Binding-site contacts:
Ligand atom SBB contacts residue HIS114 of chain 26.D at 4.2 Å.
Ligand atom SAG contacts residue HIS114 of chain 26.H at 4.1 Å.
Ligand atom SBG contacts residue HIS114 of chain 26.F at 3.5 Å (h-bond).
Ligand atom C6 contacts residue ASN80 of chain 26.D at 3.8 Å.
Ligand atom OAF contacts residue HIS114 of chain 26.H at 4.1 Å.
Ligand atom O5 contacts residue HIS82 of chain 26.H at 3.2 Å (h-bond).
Ligand atom OBC contacts residue HIS82 of chain 26.F at 3.2 Å (h-bond).
Ligand atom OAB contacts residue HIS114 of chain 26.H at 3.3 Å.
Ligand atom O2 contacts residue HIS82 of chain 26.F at 4.0 Å.
Ligand atom OBF contacts residue HIS82 of chain 26.F at 3.9 Å.
Ligand atom O4 contacts residue HIS114 of chain 26.D at 3.6 Å.
Ligand atom O3 contacts residue HIS114 of chain 26.D at 3.3 Å (h-bond).
Ligand atom OBA contacts residue HIS82 of chain 26.D at 4.3 Å.
Ligand atom OBF contacts residue HIS114 of chain 26.F at 3.9 Å.
Ligand atom OBA contacts residue HIS114 of chain 26.D at 3.0 Å (h-bond).
Ligand atom N2 contacts residue HIS114 of chain 26.H at 4.1 Å.
Ligand atom C1 contacts residue HIS82 of chain 26.H at 3.7 Å.
Ligand atom OBH contacts residue HIS114 of chain 26.F at 3.1 Å (h-bond).
Ligand atom C3 contacts residue HIS82 of chain 26.D at 4.3 Å.
Ligand atom OBI contacts residue HIS114 of chain 26.F at 3.0 Å (h-bond).
Ligand atom O4 contacts residue ASN80 of chain 26.D at 3.1 Å (h-bond).
Ligand atom O3 contacts residue HIS82 of chain 26.D at 3.9 Å.
Ligand atom OBC contacts residue HIS114 of chain 26.D at 4.1 Å.
Ligand atom SAG contacts residue HIS82 of chain 26.D at 3.7 Å.
Ligand atom C2 contacts residue HIS82 of chain 26.D at 4.2 Å.
Ligand atom SAG contacts residue ASN80 of chain 26.D at 4.3 Å.
Ligand atom OAF contacts residue HIS82 of chain 26.D at 3.2 Å (h-bond).
Ligand atom OAH contacts residue HIS82 of chain 26.D at 3.1 Å (h-bond).
Ligand atom O1 contacts residue HIS82 of chain 26.H at 3.6 Å.
Ligand atom C5 contacts residue HIS82 of chain 26.H at 4.0 Å.
Ligand atom O6B contacts residue ASN80 of chain 26.D at 3.0 Å (h-bond).
Ligand atom SBB contacts residue HIS82 of chain 26.F at 3.5 Å (h-bond).
Ligand atom OAH contacts residue ASN80 of chain 26.D at 3.2 Å (h-bond).
Ligand atom O1 contacts residue HIS114 of chain 26.H at 2.8 Å (h-bond).
Ligand atom OAB contacts residue ARG119 of chain 26.H at 3.5 Å.
Ligand atom C1 contacts residue HIS114 of chain 26.H at 3.5 Å.
Ligand atom OBE contacts residue HIS82 of chain 26.F at 2.9 Å (h-bond).
Ligand atom C4 contacts residue ASN80 of chain 26.D at 4.0 Å.
Ligand atom SBG contacts residue HIS82 of chain 26.F at 4.0 Å.
Ligand atom OBI contacts residue HIS82 of chain 26.F at 2.9 Å.

A small-molecule ligand and the protein it binds are described below.
Small molecule (SMILES): O=C(O)[C@@H]1O[C@H](O[C@H]2[C@@H](OS(=O)(=O)O)O[C@@H](O)[C@H](NS(=O)(=O)O)[C@H]2O)[C@@H](OS(=O)(=O)O)[C@H](O)[C@@H]1O

Sequence of chain 26.H:
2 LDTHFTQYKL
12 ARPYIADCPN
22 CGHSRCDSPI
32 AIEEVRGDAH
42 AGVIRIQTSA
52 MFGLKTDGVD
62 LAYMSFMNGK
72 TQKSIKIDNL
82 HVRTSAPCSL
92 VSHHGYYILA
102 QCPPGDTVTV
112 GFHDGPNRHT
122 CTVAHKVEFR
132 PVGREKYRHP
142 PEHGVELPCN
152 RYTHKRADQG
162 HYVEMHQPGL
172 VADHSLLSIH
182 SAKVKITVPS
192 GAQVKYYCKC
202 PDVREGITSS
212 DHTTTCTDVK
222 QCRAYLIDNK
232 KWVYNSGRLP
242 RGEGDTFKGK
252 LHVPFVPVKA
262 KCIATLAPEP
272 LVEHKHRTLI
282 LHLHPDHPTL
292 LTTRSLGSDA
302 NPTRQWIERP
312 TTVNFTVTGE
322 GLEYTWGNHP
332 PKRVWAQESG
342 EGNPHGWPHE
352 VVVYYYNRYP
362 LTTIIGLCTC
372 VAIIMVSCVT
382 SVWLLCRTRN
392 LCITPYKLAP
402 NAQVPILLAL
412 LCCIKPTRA

Sequence of chain 26.F:
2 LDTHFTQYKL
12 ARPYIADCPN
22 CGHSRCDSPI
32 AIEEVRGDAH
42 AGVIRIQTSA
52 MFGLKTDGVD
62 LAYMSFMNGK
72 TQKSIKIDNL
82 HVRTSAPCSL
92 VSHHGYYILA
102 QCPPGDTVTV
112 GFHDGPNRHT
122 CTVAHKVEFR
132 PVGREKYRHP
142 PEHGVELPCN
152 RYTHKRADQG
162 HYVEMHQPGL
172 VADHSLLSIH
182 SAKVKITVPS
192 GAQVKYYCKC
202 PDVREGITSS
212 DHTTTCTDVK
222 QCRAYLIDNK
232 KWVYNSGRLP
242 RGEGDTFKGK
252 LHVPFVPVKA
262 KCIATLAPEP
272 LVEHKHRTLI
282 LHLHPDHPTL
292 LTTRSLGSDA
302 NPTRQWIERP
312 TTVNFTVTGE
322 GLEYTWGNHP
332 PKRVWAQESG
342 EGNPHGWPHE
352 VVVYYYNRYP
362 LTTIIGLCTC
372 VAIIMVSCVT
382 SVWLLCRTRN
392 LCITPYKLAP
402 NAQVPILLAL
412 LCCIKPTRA

Sequence of chain 26.D:
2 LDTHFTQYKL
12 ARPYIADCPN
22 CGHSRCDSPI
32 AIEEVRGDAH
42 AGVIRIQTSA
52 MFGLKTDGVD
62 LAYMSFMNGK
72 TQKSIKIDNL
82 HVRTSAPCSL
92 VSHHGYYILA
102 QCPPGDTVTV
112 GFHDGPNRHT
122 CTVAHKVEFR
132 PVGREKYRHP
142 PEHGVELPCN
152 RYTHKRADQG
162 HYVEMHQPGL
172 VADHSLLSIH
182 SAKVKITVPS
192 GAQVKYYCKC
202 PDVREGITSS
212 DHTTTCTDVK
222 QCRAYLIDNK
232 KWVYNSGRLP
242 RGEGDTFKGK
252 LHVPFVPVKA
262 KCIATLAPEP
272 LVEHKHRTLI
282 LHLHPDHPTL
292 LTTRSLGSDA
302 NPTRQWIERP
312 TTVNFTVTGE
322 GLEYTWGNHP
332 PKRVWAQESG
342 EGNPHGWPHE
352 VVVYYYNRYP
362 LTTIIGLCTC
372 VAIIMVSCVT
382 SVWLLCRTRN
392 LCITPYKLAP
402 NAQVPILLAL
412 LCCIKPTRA